This protein binds this small molecule.
Small molecule (SMILES): Cc1ccccc1[C@@H]1NC(=O)c2cc(NC3COC3)cc(NC(=O)c3csc4ccccc34)c21

Sequence of chain 1.C:
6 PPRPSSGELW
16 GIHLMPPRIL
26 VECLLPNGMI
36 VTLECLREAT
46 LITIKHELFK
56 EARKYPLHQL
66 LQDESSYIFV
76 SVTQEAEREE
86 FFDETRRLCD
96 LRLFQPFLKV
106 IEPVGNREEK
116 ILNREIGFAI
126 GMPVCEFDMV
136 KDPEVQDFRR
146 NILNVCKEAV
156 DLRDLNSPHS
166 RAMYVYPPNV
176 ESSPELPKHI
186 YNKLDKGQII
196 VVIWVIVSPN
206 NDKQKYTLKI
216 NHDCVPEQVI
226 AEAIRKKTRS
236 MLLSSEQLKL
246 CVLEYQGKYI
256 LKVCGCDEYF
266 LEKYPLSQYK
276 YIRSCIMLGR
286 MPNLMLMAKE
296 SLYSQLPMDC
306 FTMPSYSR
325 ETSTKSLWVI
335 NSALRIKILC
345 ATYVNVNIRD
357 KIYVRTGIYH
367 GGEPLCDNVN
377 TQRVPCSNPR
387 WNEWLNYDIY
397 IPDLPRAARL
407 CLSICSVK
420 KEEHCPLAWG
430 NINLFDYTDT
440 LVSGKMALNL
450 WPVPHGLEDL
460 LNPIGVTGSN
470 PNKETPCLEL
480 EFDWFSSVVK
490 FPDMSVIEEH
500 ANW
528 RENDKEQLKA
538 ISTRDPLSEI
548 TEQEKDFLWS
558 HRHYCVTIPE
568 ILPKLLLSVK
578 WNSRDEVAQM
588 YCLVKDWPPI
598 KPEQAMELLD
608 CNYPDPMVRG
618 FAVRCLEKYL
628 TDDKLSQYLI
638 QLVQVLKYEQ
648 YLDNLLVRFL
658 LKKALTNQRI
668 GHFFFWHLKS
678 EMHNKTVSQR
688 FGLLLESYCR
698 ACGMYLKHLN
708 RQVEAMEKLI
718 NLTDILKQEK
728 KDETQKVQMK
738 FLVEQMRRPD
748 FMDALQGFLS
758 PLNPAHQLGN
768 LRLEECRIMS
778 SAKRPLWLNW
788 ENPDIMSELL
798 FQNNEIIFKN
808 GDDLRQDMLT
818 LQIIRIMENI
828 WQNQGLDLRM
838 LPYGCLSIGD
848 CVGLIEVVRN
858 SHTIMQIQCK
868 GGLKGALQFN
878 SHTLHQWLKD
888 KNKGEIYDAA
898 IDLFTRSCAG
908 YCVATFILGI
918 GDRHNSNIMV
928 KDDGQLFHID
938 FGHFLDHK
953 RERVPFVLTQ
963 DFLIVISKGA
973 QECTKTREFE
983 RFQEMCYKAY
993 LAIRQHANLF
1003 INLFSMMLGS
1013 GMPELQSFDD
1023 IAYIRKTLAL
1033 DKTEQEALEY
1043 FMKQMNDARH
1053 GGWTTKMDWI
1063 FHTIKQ

Binding-site contacts:
Ligand atom O1 contacts residue TYR1025 of chain 1.C at 3.8 Å.
Ligand atom N2 contacts residue GLY916 of chain 1.C at 3.5 Å (h-bond).
Ligand atom C16 contacts residue GLY916 of chain 1.C at 3.6 Å.
Ligand atom C25 contacts residue LEU942 of chain 1.C at 3.6 Å (hydrophobic).
Ligand atom O3 contacts residue LYS945 of chain 1.C at 3.1 Å (salt-bridge).
Ligand atom C5 contacts residue ILE1026 of chain 1.C at 3.6 Å (hydrophobic).
Ligand atom C2 contacts residue ASP1022 of chain 1.C at 3.6 Å.
Ligand atom C22 contacts residue THR817 of chain 1.C at 3.5 Å.
Ligand atom N1 contacts residue TYR1025 of chain 1.C at 3.6 Å.
Ligand atom C4 contacts residue ILE1026 of chain 1.C at 3.4 Å (hydrophobic).
Ligand atom C9 contacts residue TYR1025 of chain 1.C at 3.7 Å (hydrophobic).
Ligand atom N3 contacts residue ILE917 of chain 1.C at 3.4 Å.
Ligand atom C18 contacts residue ILE917 of chain 1.C at 3.8 Å (hydrophobic).
Ligand atom O3 contacts residue LEU942 of chain 1.C at 3.5 Å.
Ligand atom C15 contacts residue TYR1025 of chain 1.C at 3.4 Å (hydrophobic).
Ligand atom C10 contacts residue LYS945 of chain 1.C at 3.7 Å.
Ligand atom C8 contacts residue ASP1022 of chain 1.C at 3.5 Å.
Ligand atom C19 contacts residue ILE917 of chain 1.C at 3.7 Å (hydrophobic).
Ligand atom N1 contacts residue ASP1022 of chain 1.C at 2.7 Å (salt-bridge).
Ligand atom C16 contacts residue LEU915 of chain 1.C at 3.7 Å (hydrophobic).
Ligand atom C21 contacts residue THR817 of chain 1.C at 3.6 Å.
Ligand atom C1 contacts residue GLU1016 of chain 1.C at 3.6 Å.
Ligand atom C7 contacts residue ASP1022 of chain 1.C at 3.6 Å.
Ligand atom C25 contacts residue GLU1016 of chain 1.C at 3.7 Å.
Ligand atom C1 contacts residue ASP1022 of chain 1.C at 3.4 Å.
Ligand atom N3 contacts residue LEU915 of chain 1.C at 3.0 Å (h-bond).
Ligand atom C17 contacts residue LYS945 of chain 1.C at 3.6 Å.
Ligand atom C27 contacts residue LYS945 of chain 1.C at 3.5 Å.
Ligand atom C23 contacts residue GLN813 of chain 1.C at 3.7 Å.
Ligand atom S contacts residue THR817 of chain 1.C at 3.3 Å (h-bond).
Ligand atom C22 contacts residue GLN813 of chain 1.C at 3.8 Å.
Ligand atom C17 contacts residue LEU915 of chain 1.C at 3.4 Å (hydrophobic).
Ligand atom C6 contacts residue LEU915 of chain 1.C at 3.4 Å (hydrophobic).
Ligand atom C26 contacts residue LEU942 of chain 1.C at 3.7 Å (hydrophobic).
Ligand atom C6 contacts residue TYR1025 of chain 1.C at 3.4 Å (hydrophobic).
Ligand atom C5 contacts residue LEU915 of chain 1.C at 3.5 Å (hydrophobic).
Ligand atom C18 contacts residue LEU942 of chain 1.C at 3.5 Å (hydrophobic).
Ligand atom C24 contacts residue GLN813 of chain 1.C at 3.6 Å.
Ligand atom C3 contacts residue PHE1006 of chain 1.C at 3.8 Å (hydrophobic).
Ligand atom C20 contacts residue ILE917 of chain 1.C at 3.3 Å (hydrophobic).